Sequence of chain 1.A:
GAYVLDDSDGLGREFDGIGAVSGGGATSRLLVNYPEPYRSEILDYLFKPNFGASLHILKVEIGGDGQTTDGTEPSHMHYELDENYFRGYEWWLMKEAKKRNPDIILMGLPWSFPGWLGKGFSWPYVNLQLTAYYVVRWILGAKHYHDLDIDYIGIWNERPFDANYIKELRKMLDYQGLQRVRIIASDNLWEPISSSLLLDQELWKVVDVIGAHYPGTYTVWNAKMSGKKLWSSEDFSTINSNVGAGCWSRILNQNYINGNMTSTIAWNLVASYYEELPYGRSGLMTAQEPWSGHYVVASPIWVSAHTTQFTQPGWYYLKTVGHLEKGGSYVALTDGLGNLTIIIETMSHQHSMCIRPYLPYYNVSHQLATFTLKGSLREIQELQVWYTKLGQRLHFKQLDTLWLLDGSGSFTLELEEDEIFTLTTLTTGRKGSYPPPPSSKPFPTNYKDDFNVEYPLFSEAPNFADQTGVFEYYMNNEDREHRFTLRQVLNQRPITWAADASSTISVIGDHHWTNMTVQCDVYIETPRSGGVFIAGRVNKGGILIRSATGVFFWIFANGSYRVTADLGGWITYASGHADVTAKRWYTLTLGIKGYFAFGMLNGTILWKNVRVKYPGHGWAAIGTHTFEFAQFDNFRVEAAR

Binding-site contacts:
Ligand atom C7 contacts residue LEU347 of chain 1.A at 4.2 Å (hydrophobic).
Ligand atom C1 contacts residue ASN349 of chain 1.A at 1.4 Å.
Ligand atom C5 contacts residue ASN349 of chain 1.A at 3.6 Å.
Ligand atom C7 contacts residue ASN349 of chain 1.A at 3.6 Å.
Ligand atom O7 contacts residue ASN349 of chain 1.A at 3.5 Å (h-bond).
Ligand atom O5 contacts residue LEU439 of chain 1.A at 4.0 Å.
Ligand atom C2 contacts residue ASN349 of chain 1.A at 2.4 Å.
Ligand atom C8 contacts residue ASN349 of chain 1.A at 4.4 Å.
Ligand atom C1 contacts residue ASP345 of chain 1.A at 3.7 Å.
Ligand atom O5 contacts residue ASN349 of chain 1.A at 2.3 Å (h-bond).
Ligand atom O5 contacts residue ASP345 of chain 1.A at 3.8 Å.
Ligand atom C2 contacts residue ASP345 of chain 1.A at 4.2 Å.
Ligand atom C8 contacts residue LEU347 of chain 1.A at 4.3 Å (hydrophobic).
Ligand atom N2 contacts residue ASN349 of chain 1.A at 3.0 Å (h-bond).
Ligand atom C1 contacts residue LEU439 of chain 1.A at 4.2 Å (hydrophobic).
Ligand atom C4 contacts residue ASN349 of chain 1.A at 4.2 Å.
Ligand atom N2 contacts residue LEU347 of chain 1.A at 3.2 Å (h-bond).
Ligand atom C3 contacts residue ASN349 of chain 1.A at 3.8 Å.
Ligand atom C2 contacts residue LEU347 of chain 1.A at 3.8 Å (hydrophobic).

The small molecule below binds the protein below.
Small molecule (SMILES): CC(=O)N[C@H]1[C@H](O[C@H]2[C@H](O)[C@@H](NC(C)=O)CO[C@@H]2CO)O[C@H](CO)[C@@H](O)[C@@H]1O